Binding-site contacts:
Ligand atom O4 contacts residue GLN263 of chain 1.D at 4.2 Å.
Ligand atom O5 contacts residue GLN263 of chain 1.D at 3.7 Å.
Ligand atom O6 contacts residue ARG412 of chain 1.D at 2.5 Å (salt-bridge).
Ligand atom N2 contacts residue GLN263 of chain 1.D at 4.2 Å.
Ligand atom C8 contacts residue ASN265 of chain 1.D at 4.4 Å.
Ligand atom C5 contacts residue GLN263 of chain 1.D at 3.4 Å.
Ligand atom C5 contacts residue ARG412 of chain 1.D at 3.6 Å.
Ligand atom O7 contacts residue ASN301 of chain 1.D at 3.9 Å.
Ligand atom C1 contacts residue GLN263 of chain 1.D at 3.4 Å.
Ligand atom O6 contacts residue ASN265 of chain 1.D at 4.5 Å.
Ligand atom C4 contacts residue ASN265 of chain 1.D at 4.2 Å.
Ligand atom N2 contacts residue ASN265 of chain 1.D at 3.0 Å (h-bond).
Ligand atom C8 contacts residue SER381 of chain 1.D at 4.2 Å.
Ligand atom C2 contacts residue GLN263 of chain 1.D at 3.9 Å.
Ligand atom C7 contacts residue SER381 of chain 1.D at 4.5 Å.
Ligand atom C1 contacts residue ARG412 of chain 1.D at 3.7 Å.
Ligand atom C8 contacts residue GLN263 of chain 1.D at 4.1 Å.
Ligand atom O7 contacts residue SER381 of chain 1.D at 4.0 Å.
Ligand atom C5 contacts residue ASN265 of chain 1.D at 3.6 Å.
Ligand atom C4 contacts residue GLN263 of chain 1.D at 3.9 Å.
Ligand atom C6 contacts residue ARG412 of chain 1.D at 3.4 Å.
Ligand atom C3 contacts residue GLN263 of chain 1.D at 3.5 Å.
Ligand atom C1 contacts residue ASN265 of chain 1.D at 1.4 Å.
Ligand atom O7 contacts residue ASN265 of chain 1.D at 2.9 Å (h-bond).
Ligand atom C7 contacts residue ASN265 of chain 1.D at 3.1 Å.
Ligand atom C8 contacts residue VAL302 of chain 1.D at 3.9 Å (hydrophobic).
Ligand atom O5 contacts residue ASN265 of chain 1.D at 2.3 Å (h-bond).
Ligand atom C8 contacts residue SER303 of chain 1.D at 3.5 Å.
Ligand atom C3 contacts residue ASN265 of chain 1.D at 3.8 Å.
Ligand atom C2 contacts residue ASN265 of chain 1.D at 2.5 Å.
Ligand atom O5 contacts residue ARG412 of chain 1.D at 2.8 Å (salt-bridge).

The protein below binds the small molecule below.
Small molecule (SMILES): CC(=O)N[C@H]1[C@H](O[C@H]2[C@H](O)[C@@H](NC(C)=O)CO[C@@H]2CO)O[C@H](CO)[C@@H](O)[C@@H]1O

Sequence of chain 1.D:
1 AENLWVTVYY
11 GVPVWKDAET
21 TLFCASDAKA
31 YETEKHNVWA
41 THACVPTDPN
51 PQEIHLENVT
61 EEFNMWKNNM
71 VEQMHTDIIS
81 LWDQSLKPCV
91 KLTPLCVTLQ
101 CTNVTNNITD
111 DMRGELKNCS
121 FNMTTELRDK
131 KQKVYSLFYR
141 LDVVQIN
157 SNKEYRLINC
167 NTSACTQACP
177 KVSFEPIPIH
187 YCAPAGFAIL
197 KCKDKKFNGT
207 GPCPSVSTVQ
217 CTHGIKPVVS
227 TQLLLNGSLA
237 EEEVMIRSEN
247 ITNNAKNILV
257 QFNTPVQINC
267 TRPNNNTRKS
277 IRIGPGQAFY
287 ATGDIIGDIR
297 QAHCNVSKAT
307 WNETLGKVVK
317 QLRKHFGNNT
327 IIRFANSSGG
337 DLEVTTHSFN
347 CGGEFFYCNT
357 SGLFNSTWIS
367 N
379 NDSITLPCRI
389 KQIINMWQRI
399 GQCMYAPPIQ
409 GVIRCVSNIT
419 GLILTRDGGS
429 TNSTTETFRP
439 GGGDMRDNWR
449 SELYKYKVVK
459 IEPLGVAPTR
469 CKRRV